A small-molecule ligand and the protein it binds are described below.
Small molecule (SMILES): N[C@@H](CCC(=O)O)C(=O)O

Sequence of chain 1.B:
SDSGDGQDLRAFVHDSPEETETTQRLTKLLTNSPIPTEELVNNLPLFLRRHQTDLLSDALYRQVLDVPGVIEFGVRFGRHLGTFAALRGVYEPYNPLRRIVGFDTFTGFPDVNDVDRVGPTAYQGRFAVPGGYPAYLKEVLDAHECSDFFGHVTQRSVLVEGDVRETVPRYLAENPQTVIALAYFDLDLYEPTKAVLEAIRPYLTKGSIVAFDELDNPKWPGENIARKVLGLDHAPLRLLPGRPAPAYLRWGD

Binding-site contacts:
Ligand atom CD contacts residue PHE130 of chain 1.B at 4.2 Å (hydrophobic).
Ligand atom N contacts residue ASP191 of chain 1.B at 4.0 Å.
Ligand atom OE1 contacts residue PHE130 of chain 1.B at 3.4 Å.
Ligand atom OE2 contacts residue LYS222 of chain 1.B at 3.4 Å (salt-bridge).
Ligand atom N contacts residue NA1 of chain 1.Q at 4.0 Å.
Ligand atom O contacts residue NA1 of chain 1.Q at 2.9 Å (h-bond).
Ligand atom O contacts residue ASP216 of chain 1.B at 3.3 Å (salt-bridge).
Ligand atom N contacts residue GLU217 of chain 1.B at 2.8 Å (salt-bridge).
Ligand atom OE1 contacts residue TRP223 of chain 1.B at 4.4 Å.
Ligand atom CB contacts residue GLU217 of chain 1.B at 4.1 Å.
Ligand atom CG contacts residue TRP223 of chain 1.B at 4.1 Å (hydrophobic).
Ligand atom O contacts residue GLU217 of chain 1.B at 3.1 Å (salt-bridge).
Ligand atom CB contacts residue PHE130 of chain 1.B at 4.1 Å (hydrophobic).
Ligand atom CA contacts residue GLU217 of chain 1.B at 3.7 Å.
Ligand atom C contacts residue GLU217 of chain 1.B at 3.7 Å.
Ligand atom N contacts residue ASP216 of chain 1.B at 2.6 Å (salt-bridge).
Ligand atom CD contacts residue LYS222 of chain 1.B at 4.4 Å.
Ligand atom OE2 contacts residue TRP223 of chain 1.B at 2.9 Å (h-bond).
Ligand atom CA contacts residue ASP216 of chain 1.B at 3.7 Å.
Ligand atom C contacts residue ASP216 of chain 1.B at 3.9 Å.
Ligand atom O contacts residue EDO1 of chain 1.R at 4.0 Å.
Ligand atom CG contacts residue GLU217 of chain 1.B at 3.4 Å.
Ligand atom N contacts residue ASP189 of chain 1.B at 3.6 Å (salt-bridge).
Ligand atom CD contacts residue TRP223 of chain 1.B at 3.6 Å (hydrophobic).
Ligand atom C contacts residue NA1 of chain 1.Q at 4.1 Å.